Sequence of chain 1.C:
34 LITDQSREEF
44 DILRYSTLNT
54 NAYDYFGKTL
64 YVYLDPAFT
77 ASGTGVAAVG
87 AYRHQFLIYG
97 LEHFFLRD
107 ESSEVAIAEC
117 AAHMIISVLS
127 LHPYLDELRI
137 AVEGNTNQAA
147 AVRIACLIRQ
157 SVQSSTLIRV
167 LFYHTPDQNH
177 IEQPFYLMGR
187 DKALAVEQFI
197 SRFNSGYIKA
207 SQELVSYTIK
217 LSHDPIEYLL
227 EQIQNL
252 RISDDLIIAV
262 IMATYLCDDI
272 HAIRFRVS

Binding-site contacts:
Ligand atom N contacts residue THR142 of chain 1.C at 3.5 Å.
Ligand atom O contacts residue MN1 of chain 1.L at 2.2 Å.
Ligand atom F contacts residue GLY185 of chain 1.C at 3.9 Å.
Ligand atom C5 contacts residue ASN141 of chain 1.C at 4.0 Å.
Ligand atom C9 contacts residue MN1 of chain 1.L at 3.8 Å.
Ligand atom O3 contacts residue MN1 of chain 1.M at 2.4 Å.
Ligand atom C10 contacts residue MN1 of chain 1.M at 3.1 Å.
Ligand atom C6 contacts residue MET184 of chain 1.C at 4.0 Å (hydrophobic).
Ligand atom C1 contacts residue GLU139 of chain 1.C at 4.2 Å.
Ligand atom C1 contacts residue THR142 of chain 1.C at 3.7 Å.
Ligand atom C10 contacts residue MN1 of chain 1.L at 3.4 Å.
Ligand atom C5 contacts residue MET184 of chain 1.C at 3.9 Å (hydrophobic).
Ligand atom C9 contacts residue THR142 of chain 1.C at 4.1 Å.
Ligand atom C6 contacts residue ASN141 of chain 1.C at 3.5 Å.
Ligand atom C11 contacts residue PHE71 of chain 1.C at 4.3 Å (hydrophobic).
Ligand atom C11 contacts residue ASP256 of chain 1.C at 4.1 Å.
Ligand atom C11 contacts residue MN1 of chain 1.M at 3.2 Å.
Ligand atom O3 contacts residue ASP256 of chain 1.C at 2.9 Å (salt-bridge).
Ligand atom C2 contacts residue ASN141 of chain 1.C at 3.9 Å.
Ligand atom O3 contacts residue SER78 of chain 1.C at 3.1 Å (h-bond).
Ligand atom O1 contacts residue MN1 of chain 1.L at 2.5 Å.
Ligand atom F contacts residue MET184 of chain 1.C at 3.6 Å.
Ligand atom C contacts residue PHE71 of chain 1.C at 3.7 Å (hydrophobic).
Ligand atom O contacts residue THR142 of chain 1.C at 4.3 Å.
Ligand atom N contacts residue MN1 of chain 1.L at 4.3 Å.
Ligand atom C1 contacts residue ASN141 of chain 1.C at 3.6 Å.
Ligand atom C contacts residue THR142 of chain 1.C at 3.7 Å.
Ligand atom O1 contacts residue MN1 of chain 1.M at 2.3 Å.
Ligand atom C4 contacts residue MET184 of chain 1.C at 4.0 Å (hydrophobic).
Ligand atom C8 contacts residue MN1 of chain 1.L at 3.2 Å.
Ligand atom O contacts residue GLU139 of chain 1.C at 3.4 Å (salt-bridge).
Ligand atom C9 contacts residue PHE71 of chain 1.C at 3.6 Å (hydrophobic).
Ligand atom C8 contacts residue THR142 of chain 1.C at 3.8 Å.
Ligand atom C7 contacts residue ASN141 of chain 1.C at 3.5 Å.
Ligand atom O1 contacts residue ASP256 of chain 1.C at 4.1 Å.
Ligand atom O2 contacts residue SER78 of chain 1.C at 4.0 Å.
Ligand atom C11 contacts residue SER78 of chain 1.C at 3.8 Å.
Ligand atom O1 contacts residue ASP68 of chain 1.C at 3.5 Å (salt-bridge).
Ligand atom O2 contacts residue PHE71 of chain 1.C at 3.6 Å.
Ligand atom O contacts residue ASP68 of chain 1.C at 4.3 Å.

The small molecule below binds the protein below.
Small molecule (SMILES): CN(Cc1ccc(F)cc1)C(=O)CC(=O)C(=O)O